Sequence of chain 1.A:
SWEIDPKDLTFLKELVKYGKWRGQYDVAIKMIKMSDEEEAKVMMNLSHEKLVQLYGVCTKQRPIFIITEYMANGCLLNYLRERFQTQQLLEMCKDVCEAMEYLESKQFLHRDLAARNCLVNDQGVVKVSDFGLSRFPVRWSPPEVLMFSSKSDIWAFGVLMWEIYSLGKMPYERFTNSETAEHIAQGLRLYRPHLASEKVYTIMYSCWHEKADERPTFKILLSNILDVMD

This protein binds this small molecule.
Small molecule (SMILES): CCC(=O)Nc1cccc(-c2n[nH]c(NCc3c(F)cccc3Cl)n2)c1

Binding-site contacts:
Ligand atom C19 contacts residue ALA37 of chain 1.A at 3.9 Å (hydrophobic).
Ligand atom C23 contacts residue LEU17 of chain 1.A at 3.8 Å (hydrophobic).
Ligand atom C4 contacts residue SER147 of chain 1.A at 3.2 Å.
Ligand atom O35 contacts residue GLY89 of chain 1.A at 3.2 Å.
Ligand atom CL7 contacts residue THR83 of chain 1.A at 3.9 Å.
Ligand atom C26 contacts residue MET86 of chain 1.A at 4.0 Å (hydrophobic).
Ligand atom C6 contacts residue THR83 of chain 1.A at 3.3 Å.
Ligand atom CL7 contacts residue VAL25 of chain 1.A at 3.3 Å.
Ligand atom C3 contacts residue SER147 of chain 1.A at 3.5 Å.
Ligand atom C28 contacts residue MET86 of chain 1.A at 3.2 Å (hydrophobic).
Ligand atom C33 contacts residue CYS90 of chain 1.A at 3.4 Å (hydrophobic).
Ligand atom N15 contacts residue THR83 of chain 1.A at 3.2 Å (h-bond).
Ligand atom N21 contacts residue ALA37 of chain 1.A at 3.0 Å.
Ligand atom C17 contacts residue LEU137 of chain 1.A at 3.6 Å (hydrophobic).
Ligand atom C27 contacts residue MET86 of chain 1.A at 3.0 Å (hydrophobic).
Ligand atom C17 contacts residue THR83 of chain 1.A at 3.7 Å.
Ligand atom C25 contacts residue LEU137 of chain 1.A at 4.0 Å (hydrophobic).
Ligand atom C38 contacts residue CYS90 of chain 1.A at 3.0 Å (hydrophobic).
Ligand atom C23 contacts residue GLY89 of chain 1.A at 3.5 Å.
Ligand atom C37 contacts residue CYS90 of chain 1.A at 1.6 Å (hydrophobic).
Ligand atom C28 contacts residue GLY89 of chain 1.A at 3.7 Å.
Ligand atom CL7 contacts residue LYS39 of chain 1.A at 3.7 Å.
Ligand atom N20 contacts residue ALA37 of chain 1.A at 3.2 Å.
Ligand atom C17 contacts residue ALA37 of chain 1.A at 3.5 Å (hydrophobic).
Ligand atom F9 contacts residue SER147 of chain 1.A at 3.0 Å.
Ligand atom O35 contacts residue CYS90 of chain 1.A at 3.1 Å (h-bond).
Ligand atom N15 contacts residue LEU137 of chain 1.A at 3.9 Å.
Ligand atom N21 contacts residue MET86 of chain 1.A at 3.9 Å.
Ligand atom N21 contacts residue GLU84 of chain 1.A at 3.0 Å (salt-bridge).
Ligand atom C1 contacts residue THR83 of chain 1.A at 3.6 Å.
Ligand atom N18 contacts residue LEU137 of chain 1.A at 3.5 Å.
Ligand atom N21 contacts residue THR83 of chain 1.A at 3.5 Å (h-bond).
Ligand atom C27 contacts residue TYR85 of chain 1.A at 3.8 Å (hydrophobic).
Ligand atom C28 contacts residue TYR85 of chain 1.A at 3.9 Å (hydrophobic).
Ligand atom N20 contacts residue GLU84 of chain 1.A at 3.5 Å (salt-bridge).
Ligand atom C28 contacts residue LEU17 of chain 1.A at 4.0 Å (hydrophobic).
Ligand atom N20 contacts residue MET86 of chain 1.A at 3.4 Å (h-bond).
Ligand atom C4 contacts residue PHE149 of chain 1.A at 3.8 Å (hydrophobic).
Ligand atom C24 contacts residue GLY89 of chain 1.A at 4.0 Å.
Ligand atom C5 contacts residue THR83 of chain 1.A at 3.8 Å.